Sequence of chain 1.B:
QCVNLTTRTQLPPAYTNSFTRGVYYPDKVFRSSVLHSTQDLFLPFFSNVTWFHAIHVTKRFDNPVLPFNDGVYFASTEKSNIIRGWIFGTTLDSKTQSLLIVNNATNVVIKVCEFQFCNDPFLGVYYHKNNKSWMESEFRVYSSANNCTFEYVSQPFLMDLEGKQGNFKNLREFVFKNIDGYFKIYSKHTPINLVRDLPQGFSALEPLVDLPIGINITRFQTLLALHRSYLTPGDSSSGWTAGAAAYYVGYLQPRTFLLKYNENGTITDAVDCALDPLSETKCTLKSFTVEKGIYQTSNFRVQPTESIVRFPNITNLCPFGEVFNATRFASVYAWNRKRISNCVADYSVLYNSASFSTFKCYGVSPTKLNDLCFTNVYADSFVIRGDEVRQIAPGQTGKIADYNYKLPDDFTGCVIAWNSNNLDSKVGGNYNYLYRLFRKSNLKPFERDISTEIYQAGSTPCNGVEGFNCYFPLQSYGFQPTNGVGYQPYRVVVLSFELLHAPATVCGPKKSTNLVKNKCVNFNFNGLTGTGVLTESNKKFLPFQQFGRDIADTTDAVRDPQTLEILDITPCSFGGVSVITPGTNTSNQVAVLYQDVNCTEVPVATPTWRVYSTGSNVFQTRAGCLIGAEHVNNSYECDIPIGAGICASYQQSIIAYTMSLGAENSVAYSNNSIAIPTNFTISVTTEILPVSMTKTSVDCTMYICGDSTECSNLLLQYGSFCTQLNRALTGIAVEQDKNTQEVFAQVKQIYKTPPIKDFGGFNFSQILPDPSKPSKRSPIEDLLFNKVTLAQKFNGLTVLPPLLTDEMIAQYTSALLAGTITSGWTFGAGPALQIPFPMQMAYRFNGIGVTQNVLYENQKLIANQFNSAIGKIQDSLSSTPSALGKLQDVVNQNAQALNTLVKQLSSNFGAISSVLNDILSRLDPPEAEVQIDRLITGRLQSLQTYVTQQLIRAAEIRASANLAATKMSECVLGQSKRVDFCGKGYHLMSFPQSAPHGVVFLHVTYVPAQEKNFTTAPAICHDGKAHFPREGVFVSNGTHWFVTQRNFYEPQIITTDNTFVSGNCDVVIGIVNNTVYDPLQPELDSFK

This small molecule binds to this protein.
Small molecule (SMILES): CC(=O)N[C@@H]1[C@@H](O)[C@H](O)[C@@H](CO)O[C@H]1O

Binding-site contacts:
Ligand atom O5 contacts residue ASN17 of chain 1.B at 2.5 Å (h-bond).
Ligand atom O7 contacts residue THR19 of chain 1.B at 3.5 Å (h-bond).
Ligand atom C8 contacts residue ASN17 of chain 1.B at 4.3 Å.
Ligand atom C1 contacts residue ASN17 of chain 1.B at 1.5 Å.
Ligand atom C7 contacts residue ASN17 of chain 1.B at 3.1 Å.
Ligand atom C7 contacts residue THR19 of chain 1.B at 4.3 Å.
Ligand atom C5 contacts residue ASN17 of chain 1.B at 3.7 Å.
Ligand atom C8 contacts residue THR19 of chain 1.B at 4.5 Å.
Ligand atom N2 contacts residue ASN17 of chain 1.B at 2.9 Å (h-bond).
Ligand atom C2 contacts residue ASN17 of chain 1.B at 2.5 Å.
Ligand atom O6 contacts residue ASN137 of chain 1.B at 4.0 Å.
Ligand atom C4 contacts residue ASN17 of chain 1.B at 4.3 Å.
Ligand atom O7 contacts residue ASN17 of chain 1.B at 3.0 Å (h-bond).
Ligand atom C3 contacts residue ASN17 of chain 1.B at 3.8 Å.